The protein below binds the small molecule below.
Small molecule (SMILES): CC(=O)N[C@H]1[C@H](O[C@H]2[C@H](O)[C@@H](NC(C)=O)CO[C@@H]2CO)O[C@H](CO)[C@@H](O[C@@H]2O[C@H](CO)[C@@H](O)[C@H](O)[C@@H]2O)[C@@H]1O

Binding-site contacts:
Ligand atom O7 contacts residue ASN278 of chain 1.G at 3.8 Å.
Ligand atom C1 contacts residue ASN278 of chain 1.G at 1.5 Å.
Ligand atom C8 contacts residue ASN278 of chain 1.G at 4.4 Å.
Ligand atom C5 contacts residue ASN278 of chain 1.G at 3.7 Å.
Ligand atom C2 contacts residue ASN278 of chain 1.G at 2.3 Å.
Ligand atom O6 contacts residue ASN278 of chain 1.G at 4.5 Å.
Ligand atom O5 contacts residue ILE298 of chain 1.G at 3.9 Å.
Ligand atom C3 contacts residue ASN278 of chain 1.G at 3.6 Å.
Ligand atom O5 contacts residue ASN278 of chain 1.G at 2.4 Å (h-bond).
Ligand atom O6 contacts residue ILE298 of chain 1.G at 4.4 Å.
Ligand atom N2 contacts residue ASN278 of chain 1.G at 2.7 Å (h-bond).
Ligand atom C7 contacts residue ASN278 of chain 1.G at 3.4 Å.
Ligand atom C4 contacts residue ASN278 of chain 1.G at 4.2 Å.

Sequence of chain 1.G:
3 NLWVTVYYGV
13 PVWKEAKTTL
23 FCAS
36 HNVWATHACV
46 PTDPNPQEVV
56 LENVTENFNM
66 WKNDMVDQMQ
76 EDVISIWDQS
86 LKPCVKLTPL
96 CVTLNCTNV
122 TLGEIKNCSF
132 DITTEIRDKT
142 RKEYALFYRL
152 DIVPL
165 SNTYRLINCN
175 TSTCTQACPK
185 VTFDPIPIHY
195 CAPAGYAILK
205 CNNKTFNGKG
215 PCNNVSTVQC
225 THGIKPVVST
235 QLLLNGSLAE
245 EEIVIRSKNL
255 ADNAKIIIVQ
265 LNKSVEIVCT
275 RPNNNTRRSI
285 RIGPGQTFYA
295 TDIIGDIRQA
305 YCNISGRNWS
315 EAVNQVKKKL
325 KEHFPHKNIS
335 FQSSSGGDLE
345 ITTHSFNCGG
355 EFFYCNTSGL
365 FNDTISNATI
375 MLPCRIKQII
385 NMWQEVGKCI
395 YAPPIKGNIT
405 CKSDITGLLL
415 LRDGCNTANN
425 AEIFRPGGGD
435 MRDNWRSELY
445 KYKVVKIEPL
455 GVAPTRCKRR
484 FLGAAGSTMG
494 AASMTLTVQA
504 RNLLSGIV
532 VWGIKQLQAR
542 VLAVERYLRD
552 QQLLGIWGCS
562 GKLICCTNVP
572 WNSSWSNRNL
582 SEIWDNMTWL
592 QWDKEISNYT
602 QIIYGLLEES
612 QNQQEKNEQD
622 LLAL